Sequence of chain 1.B:
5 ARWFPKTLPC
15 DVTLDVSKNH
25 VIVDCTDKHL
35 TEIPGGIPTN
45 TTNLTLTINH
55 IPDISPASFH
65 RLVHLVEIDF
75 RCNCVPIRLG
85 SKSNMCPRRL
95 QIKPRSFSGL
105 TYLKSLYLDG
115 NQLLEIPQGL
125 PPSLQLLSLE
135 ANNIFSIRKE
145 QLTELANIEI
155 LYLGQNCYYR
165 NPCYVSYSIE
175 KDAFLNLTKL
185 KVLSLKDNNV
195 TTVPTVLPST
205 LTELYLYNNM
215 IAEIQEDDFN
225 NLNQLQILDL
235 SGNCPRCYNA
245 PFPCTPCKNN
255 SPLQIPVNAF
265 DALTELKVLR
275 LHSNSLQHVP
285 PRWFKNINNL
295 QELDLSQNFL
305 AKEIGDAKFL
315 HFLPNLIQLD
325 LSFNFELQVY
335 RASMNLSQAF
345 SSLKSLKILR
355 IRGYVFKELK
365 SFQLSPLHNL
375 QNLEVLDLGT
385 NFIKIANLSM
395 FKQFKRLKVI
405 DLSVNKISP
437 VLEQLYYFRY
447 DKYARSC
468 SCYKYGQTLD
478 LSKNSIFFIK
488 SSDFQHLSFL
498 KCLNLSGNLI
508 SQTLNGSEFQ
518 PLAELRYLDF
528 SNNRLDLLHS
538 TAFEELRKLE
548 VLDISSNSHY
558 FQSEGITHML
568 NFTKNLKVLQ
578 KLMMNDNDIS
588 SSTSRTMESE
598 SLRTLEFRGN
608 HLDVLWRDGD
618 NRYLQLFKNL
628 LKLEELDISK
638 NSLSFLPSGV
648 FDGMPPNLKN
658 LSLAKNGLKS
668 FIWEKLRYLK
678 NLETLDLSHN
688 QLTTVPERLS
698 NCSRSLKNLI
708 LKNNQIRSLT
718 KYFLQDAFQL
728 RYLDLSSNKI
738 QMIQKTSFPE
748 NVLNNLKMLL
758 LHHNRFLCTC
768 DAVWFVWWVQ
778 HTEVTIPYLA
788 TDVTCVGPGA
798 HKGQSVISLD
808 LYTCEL

The small molecule below binds the protein below.
Small molecule (SMILES): Nc1ncnc2c1ncn2[C@@H]1O[C@H](CO)[C@H]2OP(=O)(O)O[C@H]21

Sequence of chain 1.A:
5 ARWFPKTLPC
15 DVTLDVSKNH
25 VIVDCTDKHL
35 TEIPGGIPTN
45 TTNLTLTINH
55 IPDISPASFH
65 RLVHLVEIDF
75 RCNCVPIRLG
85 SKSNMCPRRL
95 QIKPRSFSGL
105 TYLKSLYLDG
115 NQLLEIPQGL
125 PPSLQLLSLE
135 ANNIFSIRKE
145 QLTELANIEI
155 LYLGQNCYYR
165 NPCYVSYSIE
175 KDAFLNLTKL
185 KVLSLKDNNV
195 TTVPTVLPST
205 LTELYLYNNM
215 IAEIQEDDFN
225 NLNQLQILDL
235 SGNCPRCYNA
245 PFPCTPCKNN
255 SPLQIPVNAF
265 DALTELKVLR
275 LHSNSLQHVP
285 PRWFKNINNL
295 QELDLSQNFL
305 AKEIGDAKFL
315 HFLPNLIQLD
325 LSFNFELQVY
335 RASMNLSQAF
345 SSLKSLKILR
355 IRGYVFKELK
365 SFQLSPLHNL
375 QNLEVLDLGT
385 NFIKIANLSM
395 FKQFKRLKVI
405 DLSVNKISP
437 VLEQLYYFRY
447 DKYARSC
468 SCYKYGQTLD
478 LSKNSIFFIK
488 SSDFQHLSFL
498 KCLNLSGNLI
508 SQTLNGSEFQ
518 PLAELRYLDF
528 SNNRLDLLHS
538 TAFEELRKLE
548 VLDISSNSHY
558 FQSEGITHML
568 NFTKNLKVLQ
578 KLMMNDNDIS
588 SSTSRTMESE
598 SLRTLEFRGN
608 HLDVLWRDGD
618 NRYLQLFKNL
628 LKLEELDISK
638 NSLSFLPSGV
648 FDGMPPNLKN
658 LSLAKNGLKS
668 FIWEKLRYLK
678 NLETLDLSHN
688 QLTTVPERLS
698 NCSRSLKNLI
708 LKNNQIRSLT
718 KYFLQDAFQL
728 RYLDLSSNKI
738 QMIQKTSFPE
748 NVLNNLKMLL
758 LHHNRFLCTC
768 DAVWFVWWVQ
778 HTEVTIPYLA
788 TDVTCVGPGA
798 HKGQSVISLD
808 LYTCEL

Binding-site contacts:
Ligand atom O5' contacts residue GLY562 of chain 1.B at 3.6 Å.
Ligand atom N1 contacts residue THR510 of chain 1.B at 3.5 Å.
Ligand atom N7 contacts residue TYR334 of chain 1.A at 3.3 Å.
Ligand atom O3' contacts residue THR564 of chain 1.B at 3.6 Å.
Ligand atom O3P contacts residue PHE329 of chain 1.A at 3.4 Å.
Ligand atom O3' contacts residue TYR242 of chain 1.A at 3.5 Å (h-bond).
Ligand atom P contacts residue GLN332 of chain 1.A at 4.0 Å.
Ligand atom O3P contacts residue GLN332 of chain 1.A at 3.0 Å (h-bond).
Ligand atom C5' contacts residue GLY562 of chain 1.B at 3.2 Å.
Ligand atom N3 contacts residue LEU535 of chain 1.B at 3.9 Å.
Ligand atom O5' contacts residue THR564 of chain 1.B at 2.9 Å (h-bond).
Ligand atom C3' contacts residue THR564 of chain 1.B at 3.5 Å.
Ligand atom C8 contacts residue TYR334 of chain 1.A at 3.8 Å (hydrophobic).
Ligand atom C4 contacts residue PHE386 of chain 1.A at 3.5 Å (hydrophobic).
Ligand atom C2 contacts residue ASP533 of chain 1.B at 3.5 Å.
Ligand atom C5' contacts residue PHE386 of chain 1.A at 3.8 Å (hydrophobic).
Ligand atom N6 contacts residue THR510 of chain 1.B at 3.2 Å.
Ligand atom C6 contacts residue ASP533 of chain 1.B at 3.8 Å.
Ligand atom C5' contacts residue THR564 of chain 1.B at 3.8 Å.
Ligand atom O5' contacts residue PHE386 of chain 1.A at 3.4 Å.
Ligand atom N3 contacts residue PHE386 of chain 1.A at 3.1 Å.
Ligand atom C6 contacts residue PHE386 of chain 1.A at 3.5 Å (hydrophobic).
Ligand atom N1 contacts residue ASP533 of chain 1.B at 2.8 Å (salt-bridge).
Ligand atom C2' contacts residue LEU535 of chain 1.B at 3.7 Å (hydrophobic).
Ligand atom O4' contacts residue PHE386 of chain 1.A at 3.2 Å.
Ligand atom O3' contacts residue PHE329 of chain 1.A at 3.9 Å.
Ligand atom C6 contacts residue LYS410 of chain 1.A at 3.8 Å.
Ligand atom N6 contacts residue LYS410 of chain 1.A at 3.1 Å.
Ligand atom C4 contacts residue LEU535 of chain 1.B at 3.8 Å (hydrophobic).
Ligand atom N1 contacts residue LYS410 of chain 1.A at 3.9 Å.
Ligand atom C6 contacts residue THR510 of chain 1.B at 3.6 Å.
Ligand atom O5' contacts residue ILE563 of chain 1.B at 3.4 Å.
Ligand atom O1P contacts residue GLN332 of chain 1.A at 2.6 Å (h-bond).
Ligand atom O1P contacts residue TYR242 of chain 1.A at 3.7 Å.
Ligand atom O3P contacts residue LEU331 of chain 1.A at 3.9 Å.
Ligand atom N1 contacts residue PHE386 of chain 1.A at 3.5 Å.
Ligand atom N6 contacts residue ASP533 of chain 1.B at 4.0 Å.
Ligand atom C5 contacts residue LEU535 of chain 1.B at 3.9 Å (hydrophobic).
Ligand atom C2 contacts residue PHE386 of chain 1.A at 3.1 Å (hydrophobic).
Ligand atom C5 contacts residue PHE386 of chain 1.A at 3.5 Å (hydrophobic).